This protein binds this small molecule.
Small molecule (SMILES): CCCCCCCCCC(=O)N(CCO)C[C@@H](O)[C@@H](O)[C@@H](O)[C@@H](O)CO

Binding-site contacts:
Ligand atom C1 contacts residue TRP128 of chain 1.E at 4.1 Å (hydrophobic).
Ligand atom O34 contacts residue ILE124 of chain 1.E at 4.4 Å.
Ligand atom C60 contacts residue LYS121 of chain 1.E at 4.5 Å.
Ligand atom C9 contacts residue TRP128 of chain 1.E at 4.2 Å (hydrophobic).
Ligand atom C12 contacts residue TRP128 of chain 1.E at 4.1 Å (hydrophobic).
Ligand atom C35 contacts residue LYS121 of chain 1.E at 4.5 Å.
Ligand atom C18 contacts residue TRP128 of chain 1.E at 3.7 Å (hydrophobic).
Ligand atom C1 contacts residue VAL51 of chain 1.E at 4.2 Å (hydrophobic).
Ligand atom C15 contacts residue TRP128 of chain 1.E at 4.3 Å (hydrophobic).
Ligand atom C35 contacts residue LEU40 of chain 1.E at 4.2 Å (hydrophobic).
Ligand atom C60 contacts residue LEU40 of chain 1.E at 4.4 Å (hydrophobic).

Sequence of chain 1.E:
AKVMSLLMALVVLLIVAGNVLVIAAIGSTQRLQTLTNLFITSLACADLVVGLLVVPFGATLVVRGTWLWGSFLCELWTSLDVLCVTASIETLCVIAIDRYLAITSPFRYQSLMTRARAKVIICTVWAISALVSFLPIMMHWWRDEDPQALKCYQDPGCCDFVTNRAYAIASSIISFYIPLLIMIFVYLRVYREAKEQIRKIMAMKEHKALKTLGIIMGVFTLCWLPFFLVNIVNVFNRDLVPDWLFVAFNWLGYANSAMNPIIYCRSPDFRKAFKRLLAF